Sequence of chain 1.A:
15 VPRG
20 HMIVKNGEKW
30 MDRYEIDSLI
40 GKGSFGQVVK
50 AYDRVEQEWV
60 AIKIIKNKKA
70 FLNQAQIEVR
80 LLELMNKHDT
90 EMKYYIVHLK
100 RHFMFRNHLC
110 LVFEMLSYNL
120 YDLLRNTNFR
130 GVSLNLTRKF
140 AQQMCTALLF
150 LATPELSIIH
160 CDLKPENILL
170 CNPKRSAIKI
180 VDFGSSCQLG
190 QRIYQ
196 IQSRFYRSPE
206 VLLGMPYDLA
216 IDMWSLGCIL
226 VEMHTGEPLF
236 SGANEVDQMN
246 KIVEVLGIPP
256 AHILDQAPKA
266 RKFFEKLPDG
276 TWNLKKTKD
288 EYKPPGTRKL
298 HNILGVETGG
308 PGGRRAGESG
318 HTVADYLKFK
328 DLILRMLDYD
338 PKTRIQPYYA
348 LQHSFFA

A small-molecule ligand and the protein it binds are described below.
Small molecule (SMILES): Cc1cc2cc(-c3cc(N)nc(N)c3)ccc2o1

Binding-site contacts:
Ligand atom C11 contacts residue VAL180 of chain 1.A at 3.7 Å (hydrophobic).
Ligand atom N1 contacts residue LYS62 of chain 1.A at 4.1 Å.
Ligand atom C1 contacts residue ILE39 of chain 1.A at 4.1 Å (hydrophobic).
Ligand atom C3 contacts residue ILE39 of chain 1.A at 3.7 Å (hydrophobic).
Ligand atom C6 contacts residue GLU113 of chain 1.A at 3.5 Å.
Ligand atom C2 contacts residue ILE39 of chain 1.A at 4.0 Å (hydrophobic).
Ligand atom C3 contacts residue LEU168 of chain 1.A at 3.5 Å (hydrophobic).
Ligand atom C12 contacts residue ASP181 of chain 1.A at 3.4 Å.
Ligand atom C12 contacts residue PHE112 of chain 1.A at 3.8 Å (hydrophobic).
Ligand atom C12 contacts residue LYS62 of chain 1.A at 3.9 Å.
Ligand atom C6 contacts residue ALA60 of chain 1.A at 3.5 Å (hydrophobic).
Ligand atom N1 contacts residue VAL96 of chain 1.A at 4.1 Å.
Ligand atom N3 contacts residue PHE44 of chain 1.A at 3.6 Å.
Ligand atom C7 contacts residue PHE112 of chain 1.A at 3.9 Å (hydrophobic).
Ligand atom C12 contacts residue VAL180 of chain 1.A at 3.9 Å (hydrophobic).
Ligand atom C1 contacts residue LEU115 of chain 1.A at 3.4 Å (hydrophobic).
Ligand atom N2 contacts residue GLU77 of chain 1.A at 3.9 Å.
Ligand atom C10 contacts residue VAL180 of chain 1.A at 4.0 Å (hydrophobic).
Ligand atom N1 contacts residue PHE112 of chain 1.A at 3.3 Å.
Ligand atom C5 contacts residue ALA60 of chain 1.A at 3.5 Å (hydrophobic).
Ligand atom N3 contacts residue ASP181 of chain 1.A at 3.3 Å (salt-bridge).
Ligand atom N2 contacts residue LYS62 of chain 1.A at 3.0 Å (salt-bridge).
Ligand atom O1 contacts residue LEU115 of chain 1.A at 3.2 Å (h-bond).
Ligand atom C1 contacts residue SER116 of chain 1.A at 3.6 Å.
Ligand atom N1 contacts residue GLU77 of chain 1.A at 2.9 Å (salt-bridge).
Ligand atom C12 contacts residue GLU77 of chain 1.A at 3.8 Å.
Ligand atom C13 contacts residue ASP181 of chain 1.A at 4.1 Å.
Ligand atom N3 contacts residue LYS62 of chain 1.A at 3.4 Å (salt-bridge).
Ligand atom N1 contacts residue ASP181 of chain 1.A at 3.1 Å (salt-bridge).
Ligand atom C2 contacts residue LEU168 of chain 1.A at 3.8 Å (hydrophobic).
Ligand atom N2 contacts residue ASP181 of chain 1.A at 3.4 Å.
Ligand atom O1 contacts residue ALA60 of chain 1.A at 3.7 Å.
Ligand atom C5 contacts residue LEU168 of chain 1.A at 4.0 Å (hydrophobic).
Ligand atom C11 contacts residue PHE112 of chain 1.A at 3.8 Å (hydrophobic).
Ligand atom C13 contacts residue LYS62 of chain 1.A at 3.6 Å.
Ligand atom C9 contacts residue VAL47 of chain 1.A at 4.0 Å (hydrophobic).
Ligand atom C4 contacts residue LEU168 of chain 1.A at 3.7 Å (hydrophobic).
Ligand atom C1 contacts residue MET114 of chain 1.A at 3.7 Å (hydrophobic).
Ligand atom O1 contacts residue LEU168 of chain 1.A at 4.0 Å.
Ligand atom C2 contacts residue LEU115 of chain 1.A at 4.1 Å (hydrophobic).